Sequence of chain 1.M:
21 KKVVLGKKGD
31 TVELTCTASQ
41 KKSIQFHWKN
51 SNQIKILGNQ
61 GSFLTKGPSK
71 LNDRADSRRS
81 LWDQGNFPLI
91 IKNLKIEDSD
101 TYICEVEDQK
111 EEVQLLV

This small molecule binds to this protein.
Small molecule (SMILES): CC(=O)N[C@H]1[C@H](O[C@H]2[C@H](O)[C@@H](NC(C)=O)CO[C@@H]2CO)O[C@H](CO)[C@@H](O[C@@H]2O[C@H](CO)[C@@H](O)[C@H](O[C@H]3O[C@H](CO)[C@@H](O)[C@H](O)[C@@H]3O)[C@@H]2O)[C@@H]1O

Sequence of chain 1.L:
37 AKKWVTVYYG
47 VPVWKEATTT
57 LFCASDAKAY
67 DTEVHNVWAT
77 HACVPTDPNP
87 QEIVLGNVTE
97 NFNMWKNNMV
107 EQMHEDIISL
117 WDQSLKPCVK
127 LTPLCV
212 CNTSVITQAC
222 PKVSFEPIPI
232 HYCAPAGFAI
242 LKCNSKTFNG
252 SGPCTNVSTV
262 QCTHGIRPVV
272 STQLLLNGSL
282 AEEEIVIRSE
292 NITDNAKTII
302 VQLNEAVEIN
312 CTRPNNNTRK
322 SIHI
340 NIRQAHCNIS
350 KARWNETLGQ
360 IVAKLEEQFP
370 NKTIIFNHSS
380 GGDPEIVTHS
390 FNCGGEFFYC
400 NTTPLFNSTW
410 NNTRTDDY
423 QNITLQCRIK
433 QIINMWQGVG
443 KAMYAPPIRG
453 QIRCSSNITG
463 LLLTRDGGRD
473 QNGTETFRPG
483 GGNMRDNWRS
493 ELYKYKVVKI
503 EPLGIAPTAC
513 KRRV

Binding-site contacts:
Ligand atom C8 contacts residue ILE374 of chain 1.L at 3.6 Å (hydrophobic).
Ligand atom C7 contacts residue ASN376 of chain 1.L at 3.4 Å.
Ligand atom O7 contacts residue ASN376 of chain 1.L at 3.7 Å.
Ligand atom C1 contacts residue ARG480 of chain 1.L at 3.9 Å.
Ligand atom C5 contacts residue ARG480 of chain 1.L at 4.1 Å.
Ligand atom O5 contacts residue ARG480 of chain 1.L at 3.0 Å (salt-bridge).
Ligand atom N2 contacts residue ASN376 of chain 1.L at 2.8 Å (h-bond).
Ligand atom C3 contacts residue ASN376 of chain 1.L at 3.6 Å.
Ligand atom O6 contacts residue ARG480 of chain 1.L at 3.5 Å (salt-bridge).
Ligand atom C7 contacts residue ILE374 of chain 1.L at 3.9 Å (hydrophobic).
Ligand atom C6 contacts residue ARG480 of chain 1.L at 4.0 Å.
Ligand atom O6 contacts residue SER379 of chain 1.L at 4.4 Å.
Ligand atom O5 contacts residue ASN376 of chain 1.L at 2.4 Å (h-bond).
Ligand atom C8 contacts residue THR408 of chain 1.L at 4.2 Å.
Ligand atom C4 contacts residue ASN376 of chain 1.L at 4.1 Å.
Ligand atom C2 contacts residue ASN376 of chain 1.L at 2.3 Å.
Ligand atom C5 contacts residue ASN376 of chain 1.L at 3.6 Å.
Ligand atom O7 contacts residue ILE374 of chain 1.L at 3.6 Å.
Ligand atom C1 contacts residue ASN376 of chain 1.L at 1.4 Å.
Ligand atom C8 contacts residue ASN376 of chain 1.L at 4.5 Å.
Ligand atom O6 contacts residue LYS70 of chain 1.M at 4.3 Å.
Ligand atom O6 contacts residue HIS377 of chain 1.L at 4.3 Å.